Sequence of chain 2.B:
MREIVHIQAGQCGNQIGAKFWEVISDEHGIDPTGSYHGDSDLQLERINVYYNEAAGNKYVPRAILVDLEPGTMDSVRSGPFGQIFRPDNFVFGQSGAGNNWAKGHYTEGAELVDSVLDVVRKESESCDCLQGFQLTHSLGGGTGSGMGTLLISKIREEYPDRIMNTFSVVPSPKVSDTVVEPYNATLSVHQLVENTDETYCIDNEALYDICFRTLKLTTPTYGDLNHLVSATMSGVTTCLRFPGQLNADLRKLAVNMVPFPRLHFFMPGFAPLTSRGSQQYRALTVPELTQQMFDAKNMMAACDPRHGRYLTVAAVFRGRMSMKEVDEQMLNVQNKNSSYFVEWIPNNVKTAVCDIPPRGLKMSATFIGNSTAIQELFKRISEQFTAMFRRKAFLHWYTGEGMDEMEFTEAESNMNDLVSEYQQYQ

The protein below binds the small molecule below.
Small molecule (SMILES): CC(=O)O[C@H]1C(=O)[C@@]2(C)[C@H]([C@H](OC(=O)c3ccccc3)[C@]3(O)C[C@H](OC(=O)[C@H](O)[C@@H](NC(=O)c4ccccc4)c4ccccc4)C(C)=C1C3(C)C)[C@]1(OC(C)=O)CO[C@@H]1C[C@@H]2O

Binding-site contacts:
Ligand atom C06 contacts residue ASP224 of chain 2.B at 3.8 Å.
Ligand atom O06 contacts residue PRO272 of chain 2.B at 4.0 Å.
Ligand atom O06 contacts residue LEU215 of chain 2.B at 3.9 Å.
Ligand atom O13 contacts residue PRO358 of chain 2.B at 3.8 Å.
Ligand atom C34 contacts residue ASP26 of chain 2.B at 3.5 Å.
Ligand atom C27 contacts residue ARG359 of chain 2.B at 3.8 Å.
Ligand atom C33 contacts residue ASP26 of chain 2.B at 2.5 Å.
Ligand atom O07 contacts residue GLN279 of chain 2.B at 3.6 Å.
Ligand atom C41 contacts residue SER234 of chain 2.B at 3.6 Å.
Ligand atom C40 contacts residue PRO358 of chain 2.B at 4.0 Å (hydrophobic).
Ligand atom C28 contacts residue ARG359 of chain 2.B at 3.6 Å.
Ligand atom C42 contacts residue VAL23 of chain 2.B at 3.8 Å (hydrophobic).
Ligand atom C34 contacts residue GLU22 of chain 2.B at 4.0 Å.
Ligand atom C13 contacts residue HIS227 of chain 2.B at 3.3 Å.
Ligand atom C36 contacts residue HIS227 of chain 2.B at 3.4 Å.
Ligand atom C31 contacts residue HIS227 of chain 2.B at 3.4 Å.
Ligand atom C40 contacts residue ARG318 of chain 2.B at 3.7 Å.
Ligand atom C30 contacts residue HIS227 of chain 2.B at 2.8 Å.
Ligand atom O13 contacts residue GLY360 of chain 2.B at 3.7 Å.
Ligand atom O12 contacts residue GLY360 of chain 2.B at 3.7 Å.
Ligand atom C06 contacts residue HIS227 of chain 2.B at 3.7 Å.
Ligand atom O12 contacts residue ARG359 of chain 2.B at 3.2 Å.
Ligand atom N01 contacts residue HIS227 of chain 2.B at 4.0 Å.
Ligand atom C07 contacts residue HIS227 of chain 2.B at 3.1 Å.
Ligand atom O13 contacts residue ARG359 of chain 2.B at 2.5 Å.
Ligand atom C41 contacts residue PRO358 of chain 2.B at 4.0 Å (hydrophobic).
Ligand atom C08 contacts residue HIS227 of chain 2.B at 3.0 Å.
Ligand atom O08 contacts residue ARG276 of chain 2.B at 3.5 Å.
Ligand atom C39 contacts residue ALA231 of chain 2.B at 3.6 Å (hydrophobic).
Ligand atom C07 contacts residue ASP224 of chain 2.B at 3.3 Å.
Ligand atom C41 contacts residue VAL23 of chain 2.B at 3.5 Å (hydrophobic).
Ligand atom C27 contacts residue GLY360 of chain 2.B at 4.0 Å.
Ligand atom C09 contacts residue HIS227 of chain 2.B at 3.5 Å.
Ligand atom O06 contacts residue THR274 of chain 2.B at 3.7 Å.
Ligand atom C40 contacts residue SER234 of chain 2.B at 3.1 Å.
Ligand atom O14 contacts residue HIS227 of chain 2.B at 1.8 Å (h-bond).
Ligand atom C32 contacts residue VAL23 of chain 2.B at 3.9 Å (hydrophobic).
Ligand atom C19 contacts residue ARG276 of chain 2.B at 3.7 Å.
Ligand atom C32 contacts residue ASP26 of chain 2.B at 3.4 Å.
Ligand atom C44 contacts residue GLY360 of chain 2.B at 3.9 Å.